Binding-site contacts:
Ligand atom C16 contacts residue ARG226 of chain 1.A at 3.5 Å.
Ligand atom C21 contacts residue TYR98 of chain 1.A at 3.6 Å (hydrophobic).
Ligand atom N10 contacts residue TYR286 of chain 1.A at 3.3 Å.
Ligand atom C14 contacts residue TYR286 of chain 1.A at 3.6 Å (hydrophobic).
Ligand atom N22 contacts residue PHE338 of chain 1.A at 3.4 Å.
Ligand atom C03 contacts residue SER284 of chain 1.A at 3.8 Å.
Ligand atom C14 contacts residue ASN332 of chain 1.A at 3.5 Å.
Ligand atom C09 contacts residue TYR286 of chain 1.A at 3.6 Å (hydrophobic).
Ligand atom C14 contacts residue ARG226 of chain 1.A at 3.8 Å.
Ligand atom O04 contacts residue SER284 of chain 1.A at 3.1 Å (h-bond).
Ligand atom CL1 contacts residue ALA97 of chain 1.A at 3.6 Å.
Ligand atom C08 contacts residue ARG226 of chain 1.A at 3.5 Å.
Ligand atom C12 contacts residue TYR286 of chain 1.A at 3.7 Å (hydrophobic).
Ligand atom C26 contacts residue LEU340 of chain 1.A at 3.5 Å (hydrophobic).
Ligand atom C18 contacts residue PHE338 of chain 1.A at 3.9 Å (hydrophobic).
Ligand atom C11 contacts residue ARG226 of chain 1.A at 3.9 Å.
Ligand atom C09 contacts residue ARG226 of chain 1.A at 3.5 Å.
Ligand atom C06 contacts residue ARG226 of chain 1.A at 3.8 Å.
Ligand atom N10 contacts residue ARG226 of chain 1.A at 3.6 Å (salt-bridge).
Ligand atom N24 contacts residue LEU345 of chain 1.A at 3.3 Å.
Ligand atom C13 contacts residue ARG226 of chain 1.A at 3.7 Å.
Ligand atom CL2 contacts residue LEU227 of chain 1.A at 3.1 Å.
Ligand atom CL1 contacts residue ASN332 of chain 1.A at 3.4 Å.
Ligand atom C20 contacts residue PHE338 of chain 1.A at 3.9 Å (hydrophobic).
Ligand atom C18 contacts residue ARG226 of chain 1.A at 3.3 Å.
Ligand atom C20 contacts residue ARG226 of chain 1.A at 3.8 Å.
Ligand atom C19 contacts residue ARG226 of chain 1.A at 3.3 Å.
Ligand atom C08 contacts residue TYR286 of chain 1.A at 3.7 Å (hydrophobic).
Ligand atom CL2 contacts residue TYR286 of chain 1.A at 3.5 Å.
Ligand atom C16 contacts residue ASN332 of chain 1.A at 3.2 Å.
Ligand atom CL2 contacts residue ASN332 of chain 1.A at 3.9 Å.
Ligand atom C21 contacts residue ARG226 of chain 1.A at 3.6 Å.
Ligand atom C07 contacts residue TYR286 of chain 1.A at 3.8 Å (hydrophobic).
Ligand atom CL1 contacts residue ILE335 of chain 1.A at 3.3 Å.
Ligand atom C21 contacts residue PHE338 of chain 1.A at 3.4 Å (hydrophobic).
Ligand atom N22 contacts residue TYR98 of chain 1.A at 3.1 Å (h-bond).
Ligand atom C11 contacts residue TYR286 of chain 1.A at 3.7 Å (hydrophobic).
Ligand atom C14 contacts residue LEU227 of chain 1.A at 3.5 Å (hydrophobic).
Ligand atom C18 contacts residue ASN332 of chain 1.A at 3.8 Å.
Ligand atom C07 contacts residue ARG226 of chain 1.A at 3.6 Å.

Sequence of chain 1.A:
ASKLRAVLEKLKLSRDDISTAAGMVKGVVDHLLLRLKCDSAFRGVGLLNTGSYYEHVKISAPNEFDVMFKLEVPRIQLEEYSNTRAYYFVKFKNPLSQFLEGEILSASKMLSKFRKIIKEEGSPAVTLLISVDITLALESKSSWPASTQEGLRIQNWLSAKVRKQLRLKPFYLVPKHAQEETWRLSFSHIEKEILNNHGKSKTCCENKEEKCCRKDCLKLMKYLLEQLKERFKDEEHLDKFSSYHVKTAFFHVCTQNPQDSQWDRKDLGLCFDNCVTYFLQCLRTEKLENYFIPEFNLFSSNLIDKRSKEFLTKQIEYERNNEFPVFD

The small molecule below binds the protein below.
Small molecule (SMILES): Nc1ccc(-c2cc(Cl)c(Cl)c3[nH]c4c(c23)CN(C(=O)CO)CC4)cn1